Binding-site contacts:
Ligand atom S24 contacts residue ALA219 of chain 1.B at 4.0 Å.
Ligand atom C18 contacts residue ASP220 of chain 1.B at 3.9 Å.
Ligand atom C15 contacts residue ASP206 of chain 1.B at 3.6 Å.
Ligand atom C2 contacts residue LEU209 of chain 1.B at 3.6 Å (hydrophobic).
Ligand atom N11 contacts residue VAL94 of chain 1.B at 3.9 Å.
Ligand atom C9 contacts residue LEU209 of chain 1.B at 3.9 Å (hydrophobic).
Ligand atom C6 contacts residue ILE86 of chain 1.B at 3.9 Å (hydrophobic).
Ligand atom C7 contacts residue ALA107 of chain 1.B at 4.0 Å (hydrophobic).
Ligand atom N3 contacts residue ALA107 of chain 1.B at 3.4 Å.
Ligand atom C16 contacts residue ASN207 of chain 1.B at 2.8 Å.
Ligand atom C2 contacts residue ALA107 of chain 1.B at 3.6 Å (hydrophobic).
Ligand atom C1 contacts residue VAL141 of chain 1.B at 3.3 Å (hydrophobic).
Ligand atom C8 contacts residue LEU209 of chain 1.B at 3.5 Å (hydrophobic).
Ligand atom N3 contacts residue MET160 of chain 1.B at 3.1 Å (h-bond).
Ligand atom C16 contacts residue LYS204 of chain 1.B at 3.7 Å.
Ligand atom C1 contacts residue GLU158 of chain 1.B at 3.3 Å.
Ligand atom N5 contacts residue TYR159 of chain 1.B at 3.7 Å.
Ligand atom N19 contacts residue LYS109 of chain 1.B at 3.9 Å.
Ligand atom S24 contacts residue MET157 of chain 1.B at 3.5 Å.
Ligand atom C10 contacts residue VAL94 of chain 1.B at 3.8 Å (hydrophobic).
Ligand atom C16 contacts residue ASP220 of chain 1.B at 3.4 Å.
Ligand atom C17 contacts residue ASP220 of chain 1.B at 3.8 Å.
Ligand atom C6 contacts residue LEU209 of chain 1.B at 3.8 Å (hydrophobic).
Ligand atom C21 contacts residue LYS109 of chain 1.B at 3.7 Å.
Ligand atom N5 contacts residue ALA107 of chain 1.B at 3.7 Å.
Ligand atom C15 contacts residue ASN207 of chain 1.B at 3.7 Å.
Ligand atom N19 contacts residue ASP220 of chain 1.B at 3.3 Å (salt-bridge).
Ligand atom C1 contacts residue MET157 of chain 1.B at 3.6 Å (hydrophobic).
Ligand atom N3 contacts residue TYR159 of chain 1.B at 3.6 Å.
Ligand atom C17 contacts residue LYS204 of chain 1.B at 3.9 Å.
Ligand atom O22 contacts residue GLU128 of chain 1.B at 3.6 Å.
Ligand atom C2 contacts residue GLU158 of chain 1.B at 3.6 Å.
Ligand atom O22 contacts residue LYS109 of chain 1.B at 3.1 Å (salt-bridge).
Ligand atom N14 contacts residue ASP220 of chain 1.B at 3.2 Å (salt-bridge).
Ligand atom C7 contacts residue LEU209 of chain 1.B at 3.4 Å (hydrophobic).
Ligand atom C16 contacts residue ASP206 of chain 1.B at 3.9 Å.
Ligand atom O22 contacts residue ASP220 of chain 1.B at 3.8 Å.
Ligand atom N5 contacts residue MET160 of chain 1.B at 3.2 Å (h-bond).
Ligand atom N3 contacts residue GLU158 of chain 1.B at 3.2 Å (salt-bridge).
Ligand atom C15 contacts residue ASP220 of chain 1.B at 3.5 Å.

Sequence of chain 1.B:
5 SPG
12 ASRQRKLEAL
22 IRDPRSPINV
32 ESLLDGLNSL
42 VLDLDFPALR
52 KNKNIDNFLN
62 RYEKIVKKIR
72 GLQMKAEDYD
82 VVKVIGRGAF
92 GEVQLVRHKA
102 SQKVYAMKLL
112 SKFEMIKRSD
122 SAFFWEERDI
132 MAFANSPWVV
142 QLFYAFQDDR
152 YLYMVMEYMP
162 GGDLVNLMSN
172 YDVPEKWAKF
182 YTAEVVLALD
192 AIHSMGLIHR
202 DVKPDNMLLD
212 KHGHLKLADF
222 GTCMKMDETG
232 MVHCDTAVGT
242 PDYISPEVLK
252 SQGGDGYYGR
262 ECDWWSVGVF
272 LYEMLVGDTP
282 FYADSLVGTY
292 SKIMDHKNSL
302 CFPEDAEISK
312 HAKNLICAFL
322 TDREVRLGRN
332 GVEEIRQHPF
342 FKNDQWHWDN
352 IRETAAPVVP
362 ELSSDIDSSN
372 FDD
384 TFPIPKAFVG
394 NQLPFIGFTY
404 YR

The small molecule below binds the protein below.
Small molecule (SMILES): Cc1[nH]ncc1-c1cc2nc(CN3CCCC3)[nH]c(=O)c2s1